A protein and the small-molecule ligand that binds it are described below.
Small molecule (SMILES): CN1CCC(n2cc(Nc3nc(NC4(C)CC4)c4c(=O)n(C)ccc4n3)cn2)CC1

Binding-site contacts:
Ligand atom C19 contacts residue SER117 of chain 1.D at 3.6 Å.
Ligand atom C4 contacts residue MET113 of chain 1.D at 3.3 Å (hydrophobic).
Ligand atom C7 contacts residue MET113 of chain 1.D at 3.7 Å (hydrophobic).
Ligand atom N29 contacts residue VAL48 of chain 1.D at 3.7 Å.
Ligand atom C13 contacts residue PRO114 of chain 1.D at 3.7 Å (hydrophobic).
Ligand atom C2 contacts residue GLY116 of chain 1.D at 3.5 Å.
Ligand atom C2 contacts residue PRO114 of chain 1.D at 3.7 Å (hydrophobic).
Ligand atom C14 contacts residue ARG121 of chain 1.D at 3.5 Å.
Ligand atom C14 contacts residue GLY116 of chain 1.D at 3.7 Å.
Ligand atom C9 contacts residue TYR110 of chain 1.D at 3.6 Å (hydrophobic).
Ligand atom C7 contacts residue MET40 of chain 1.D at 3.7 Å (hydrophobic).
Ligand atom C1 contacts residue GLY116 of chain 1.D at 3.5 Å.
Ligand atom C9 contacts residue LEU166 of chain 1.D at 3.6 Å (hydrophobic).
Ligand atom C21 contacts residue THR128 of chain 1.D at 3.7 Å.
Ligand atom C11 contacts residue GLY41 of chain 1.D at 3.6 Å.
Ligand atom C3 contacts residue LEU166 of chain 1.D at 3.5 Å (hydrophobic).
Ligand atom N28 contacts residue MET113 of chain 1.D at 2.8 Å (h-bond).
Ligand atom C19 contacts residue LEU166 of chain 1.D at 3.6 Å (hydrophobic).
Ligand atom C13 contacts residue TYR112 of chain 1.D at 3.4 Å (hydrophobic).
Ligand atom C4 contacts residue MET40 of chain 1.D at 3.6 Å (hydrophobic).
Ligand atom C8 contacts residue VAL111 of chain 1.D at 3.3 Å (hydrophobic).
Ligand atom C2 contacts residue TYR112 of chain 1.D at 3.6 Å (hydrophobic).
Ligand atom C20 contacts residue TYR110 of chain 1.D at 3.5 Å (hydrophobic).
Ligand atom N28 contacts residue TYR112 of chain 1.D at 3.6 Å.
Ligand atom C14 contacts residue PRO114 of chain 1.D at 3.5 Å (hydrophobic).
Ligand atom N27 contacts residue PRO114 of chain 1.D at 3.7 Å.
Ligand atom N28 contacts residue MET40 of chain 1.D at 3.6 Å.
Ligand atom O30 contacts residue LEU166 of chain 1.D at 3.7 Å.
Ligand atom C11 contacts residue MET40 of chain 1.D at 3.7 Å (hydrophobic).
Ligand atom C8 contacts residue ALA59 of chain 1.D at 3.4 Å (hydrophobic).
Ligand atom N26 contacts residue LEU166 of chain 1.D at 3.3 Å.
Ligand atom C16 contacts residue THR128 of chain 1.D at 3.7 Å.
Ligand atom N23 contacts residue MET113 of chain 1.D at 3.0 Å (h-bond).
Ligand atom C4 contacts residue GLY116 of chain 1.D at 3.5 Å.
Ligand atom C9 contacts residue ALA59 of chain 1.D at 3.7 Å (hydrophobic).
Ligand atom C2 contacts residue MET113 of chain 1.D at 3.2 Å (hydrophobic).
Ligand atom N22 contacts residue GLY116 of chain 1.D at 3.7 Å.
Ligand atom C10 contacts residue LEU166 of chain 1.D at 3.3 Å (hydrophobic).
Ligand atom C5 contacts residue ALA59 of chain 1.D at 3.5 Å (hydrophobic).
Ligand atom C8 contacts residue MET113 of chain 1.D at 3.7 Å (hydrophobic).

Sequence of chain 1.D:
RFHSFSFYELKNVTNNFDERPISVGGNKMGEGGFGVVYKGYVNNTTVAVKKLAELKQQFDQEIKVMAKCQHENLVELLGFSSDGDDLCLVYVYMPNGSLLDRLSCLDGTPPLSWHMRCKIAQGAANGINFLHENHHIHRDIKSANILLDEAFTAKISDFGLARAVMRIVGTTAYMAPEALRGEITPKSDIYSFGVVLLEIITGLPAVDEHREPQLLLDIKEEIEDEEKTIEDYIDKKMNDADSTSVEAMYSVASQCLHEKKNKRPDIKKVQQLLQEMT